Binding-site contacts:
Ligand atom O5 contacts residue ASN87 of chain 1.C at 2.3 Å (h-bond).
Ligand atom C7 contacts residue ASN87 of chain 1.C at 4.1 Å.
Ligand atom C6 contacts residue ARG220 of chain 1.C at 3.5 Å.
Ligand atom C2 contacts residue ASN87 of chain 1.C at 2.6 Å.
Ligand atom C6 contacts residue GLU66 of chain 1.C at 4.4 Å.
Ligand atom O7 contacts residue ASN87 of chain 1.C at 4.4 Å.
Ligand atom O5 contacts residue GLU66 of chain 1.C at 3.9 Å.
Ligand atom O6 contacts residue GLU66 of chain 1.C at 3.9 Å.
Ligand atom C7 contacts residue GLU86 of chain 1.C at 4.4 Å.
Ligand atom O6 contacts residue ALA134 of chain 1.C at 4.1 Å.
Ligand atom O4 contacts residue ARG220 of chain 1.C at 4.4 Å.
Ligand atom C6 contacts residue ALA134 of chain 1.C at 4.3 Å (hydrophobic).
Ligand atom C5 contacts residue ARG220 of chain 1.C at 3.4 Å.
Ligand atom O6 contacts residue ARG220 of chain 1.C at 3.8 Å.
Ligand atom C1 contacts residue ASN87 of chain 1.C at 1.5 Å.
Ligand atom N2 contacts residue ASN87 of chain 1.C at 3.1 Å (h-bond).
Ligand atom O6 contacts residue ASN87 of chain 1.C at 4.4 Å.
Ligand atom N2 contacts residue GLU86 of chain 1.C at 4.4 Å.
Ligand atom C6 contacts residue SER136 of chain 1.C at 4.2 Å.
Ligand atom C4 contacts residue ARG220 of chain 1.C at 4.5 Å.
Ligand atom O5 contacts residue ARG220 of chain 1.C at 4.2 Å.
Ligand atom O6 contacts residue CYS90 of chain 1.C at 4.4 Å.
Ligand atom O6 contacts residue CYS135 of chain 1.C at 4.5 Å.
Ligand atom C5 contacts residue ASN87 of chain 1.C at 3.6 Å.
Ligand atom C4 contacts residue ASN87 of chain 1.C at 4.3 Å.
Ligand atom C8 contacts residue GLU86 of chain 1.C at 3.4 Å.
Ligand atom O6 contacts residue SER136 of chain 1.C at 3.7 Å.
Ligand atom C3 contacts residue ASN87 of chain 1.C at 3.9 Å.
Ligand atom O6 contacts residue ASN64 of chain 1.C at 4.4 Å.

Sequence of chain 1.C:
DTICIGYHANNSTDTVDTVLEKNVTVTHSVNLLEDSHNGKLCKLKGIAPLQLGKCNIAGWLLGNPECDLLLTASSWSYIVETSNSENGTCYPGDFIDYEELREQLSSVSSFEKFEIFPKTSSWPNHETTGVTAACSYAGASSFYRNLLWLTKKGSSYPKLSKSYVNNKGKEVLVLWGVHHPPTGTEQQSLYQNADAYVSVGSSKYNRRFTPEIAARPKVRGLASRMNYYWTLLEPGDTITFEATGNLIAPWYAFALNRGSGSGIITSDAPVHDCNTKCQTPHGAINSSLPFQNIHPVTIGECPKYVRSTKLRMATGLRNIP

A protein and the small-molecule ligand that binds it are described below.
Small molecule (SMILES): CC(=O)N[C@@H]1[C@@H](O)[C@H](O)[C@@H](CO)O[C@H]1O